Binding-site contacts:
Ligand atom CD2 contacts residue SER99 of chain 1.B at 3.5 Å.
Ligand atom O contacts residue TRP147 of chain 1.B at 2.7 Å (h-bond).
Ligand atom N contacts residue TYR7 of chain 1.B at 3.0 Å (h-bond).
Ligand atom O contacts residue LYS146 of chain 1.B at 3.1 Å (salt-bridge).
Ligand atom O contacts residue GLN70 of chain 1.B at 3.4 Å.
Ligand atom ND2 contacts residue GLN97 of chain 1.B at 3.1 Å (h-bond).
Ligand atom CD2 contacts residue VAL76 of chain 1.B at 3.5 Å (hydrophobic).
Ligand atom OG contacts residue GLU63 of chain 1.B at 2.7 Å (salt-bridge).
Ligand atom O contacts residue ASN80 of chain 1.B at 3.0 Å (h-bond).
Ligand atom N contacts residue SO41 of chain 1.G at 3.0 Å (h-bond).
Ligand atom O contacts residue TYR159 of chain 1.B at 2.5 Å (h-bond).
Ligand atom N contacts residue TYR171 of chain 1.B at 2.8 Å (h-bond).
Ligand atom CA contacts residue TYR156 of chain 1.B at 3.5 Å (hydrophobic).
Ligand atom ND1 contacts residue SO41 of chain 1.G at 3.2 Å (h-bond).
Ligand atom C contacts residue TYR84 of chain 1.B at 3.3 Å (hydrophobic).
Ligand atom O contacts residue TYR84 of chain 1.B at 3.1 Å (h-bond).
Ligand atom N contacts residue GLN70 of chain 1.B at 3.0 Å (h-bond).
Ligand atom N contacts residue GLU63 of chain 1.B at 3.0 Å (salt-bridge).
Ligand atom ND2 contacts residue TYR156 of chain 1.B at 3.4 Å.
Ligand atom O contacts residue TRP73 of chain 1.B at 3.0 Å (h-bond).
Ligand atom CB contacts residue SO41 of chain 1.G at 3.5 Å.
Ligand atom OXT contacts residue THR143 of chain 1.B at 2.6 Å (h-bond).
Ligand atom OG contacts residue LYS66 of chain 1.B at 3.4 Å.
Ligand atom O contacts residue LYS66 of chain 1.B at 2.7 Å (salt-bridge).
Ligand atom OD1 contacts residue GLN70 of chain 1.B at 3.0 Å (h-bond).
Ligand atom N contacts residue TYR156 of chain 1.B at 3.2 Å (h-bond).
Ligand atom OD1 contacts residue GLN97 of chain 1.B at 2.8 Å (h-bond).
Ligand atom CA contacts residue SO41 of chain 1.G at 3.4 Å.
Ligand atom O contacts residue HIS155 of chain 1.B at 2.8 Å (h-bond).
Ligand atom CG contacts residue GLN70 of chain 1.B at 3.3 Å.
Ligand atom CD2 contacts residue TRP73 of chain 1.B at 3.4 Å (hydrophobic).
Ligand atom CB contacts residue GLU63 of chain 1.B at 3.4 Å.
Ligand atom OXT contacts residue TYR84 of chain 1.B at 2.6 Å (h-bond).
Ligand atom N contacts residue SER77 of chain 1.B at 3.4 Å (h-bond).
Ligand atom CB contacts residue TRP167 of chain 1.B at 3.5 Å (hydrophobic).
Ligand atom O contacts residue TRP73 of chain 1.B at 3.3 Å (h-bond).
Ligand atom CG contacts residue LYS66 of chain 1.B at 3.4 Å.
Ligand atom CB contacts residue TYR156 of chain 1.B at 3.4 Å (hydrophobic).
Ligand atom O contacts residue TRP147 of chain 1.B at 3.4 Å.
Ligand atom CG contacts residue GLU63 of chain 1.B at 3.4 Å.

This small molecule binds to this protein.
Small molecule (SMILES): CC[C@H](N)C(=O)N[C@@H](CO)C(=O)N[C@@H](CC(C)C)C(=O)N[C@@H](CO)C(=O)N[C@@H](CC(N)=O)C(=O)NCC(=O)N1CCC[C@H]1C(=O)N[C@@H](Cc1cnc[nH]1)C(=O)N[C@@H](CC(C)C)C(=O)O

Sequence of chain 1.B:
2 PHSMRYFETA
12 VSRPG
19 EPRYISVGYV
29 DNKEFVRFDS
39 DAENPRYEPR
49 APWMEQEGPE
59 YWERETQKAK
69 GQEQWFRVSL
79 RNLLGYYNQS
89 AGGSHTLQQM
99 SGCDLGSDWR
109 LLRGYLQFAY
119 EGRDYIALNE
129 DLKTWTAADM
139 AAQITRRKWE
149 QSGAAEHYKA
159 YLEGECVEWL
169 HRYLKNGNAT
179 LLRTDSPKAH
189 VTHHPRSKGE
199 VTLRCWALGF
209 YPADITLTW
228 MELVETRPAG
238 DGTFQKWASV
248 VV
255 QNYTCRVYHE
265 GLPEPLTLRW